Binding-site contacts:
Ligand atom NAQ contacts residue LEU85 of chain 1.A at 3.1 Å (h-bond).
Ligand atom CAH contacts residue ASN144 of chain 1.A at 3.9 Å.
Ligand atom CAA contacts residue ILE141 of chain 1.A at 4.0 Å (hydrophobic).
Ligand atom CAP contacts residue ALA92 of chain 1.A at 3.5 Å (hydrophobic).
Ligand atom CAO contacts residue LEU88 of chain 1.A at 3.9 Å (hydrophobic).
Ligand atom CAZ contacts residue ASN144 of chain 1.A at 3.8 Å.
Ligand atom CAN contacts residue ALA69 of chain 1.A at 3.9 Å (hydrophobic).
Ligand atom OAC contacts residue LEU85 of chain 1.A at 4.0 Å.
Ligand atom CAV contacts residue ALA92 of chain 1.A at 3.6 Å (hydrophobic).
Ligand atom OAD contacts residue ALA142 of chain 1.A at 3.5 Å (h-bond).
Ligand atom CAZ contacts residue LEU85 of chain 1.A at 3.6 Å (hydrophobic).
Ligand atom CBA contacts residue LEU85 of chain 1.A at 3.8 Å (hydrophobic).
Ligand atom CAV contacts residue ILE141 of chain 1.A at 3.9 Å (hydrophobic).
Ligand atom CAK contacts residue ALA142 of chain 1.A at 3.3 Å (hydrophobic).
Ligand atom CAW contacts residue LEU85 of chain 1.A at 3.9 Å (hydrophobic).
Ligand atom CAI contacts residue LEU85 of chain 1.A at 3.8 Å (hydrophobic).
Ligand atom CAN contacts residue ILE141 of chain 1.A at 3.9 Å (hydrophobic).
Ligand atom CAB contacts residue LEU93 of chain 1.A at 3.6 Å (hydrophobic).
Ligand atom CAH contacts residue LEU85 of chain 1.A at 3.9 Å (hydrophobic).
Ligand atom CAJ contacts residue ILE141 of chain 1.A at 3.7 Å (hydrophobic).
Ligand atom CAW contacts residue PHE89 of chain 1.A at 3.8 Å (hydrophobic).
Ligand atom CBA contacts residue ASN144 of chain 1.A at 3.6 Å.
Ligand atom CAS contacts residue LEU85 of chain 1.A at 3.7 Å (hydrophobic).
Ligand atom CAP contacts residue ILE141 of chain 1.A at 3.7 Å (hydrophobic).
Ligand atom OAE contacts residue LEU85 of chain 1.A at 3.7 Å.
Ligand atom CAU contacts residue ILE141 of chain 1.A at 3.9 Å (hydrophobic).
Ligand atom CAN contacts residue ALA142 of chain 1.A at 3.5 Å (hydrophobic).
Ligand atom CAL contacts residue LEU85 of chain 1.A at 3.7 Å (hydrophobic).
Ligand atom CAB contacts residue ALA92 of chain 1.A at 3.9 Å (hydrophobic).
Ligand atom CAI contacts residue PHE116 of chain 1.A at 3.9 Å (hydrophobic).
Ligand atom CAX contacts residue ALA69 of chain 1.A at 3.8 Å (hydrophobic).
Ligand atom NAQ contacts residue PHE89 of chain 1.A at 3.7 Å.
Ligand atom CAL contacts residue PHE89 of chain 1.A at 3.6 Å (hydrophobic).
Ligand atom CAG contacts residue PHE116 of chain 1.A at 3.7 Å (hydrophobic).
Ligand atom CAK contacts residue PHE89 of chain 1.A at 3.9 Å (hydrophobic).
Ligand atom CAT contacts residue ASN144 of chain 1.A at 3.7 Å.
Ligand atom OAD contacts residue ASN144 of chain 1.A at 3.0 Å (h-bond).
Ligand atom CAG contacts residue MET86 of chain 1.A at 3.9 Å (hydrophobic).
Ligand atom OAD contacts residue ALA143 of chain 1.A at 3.1 Å.
Ligand atom CAJ contacts residue VAL50 of chain 1.A at 3.9 Å (hydrophobic).

Sequence of chain 1.A:
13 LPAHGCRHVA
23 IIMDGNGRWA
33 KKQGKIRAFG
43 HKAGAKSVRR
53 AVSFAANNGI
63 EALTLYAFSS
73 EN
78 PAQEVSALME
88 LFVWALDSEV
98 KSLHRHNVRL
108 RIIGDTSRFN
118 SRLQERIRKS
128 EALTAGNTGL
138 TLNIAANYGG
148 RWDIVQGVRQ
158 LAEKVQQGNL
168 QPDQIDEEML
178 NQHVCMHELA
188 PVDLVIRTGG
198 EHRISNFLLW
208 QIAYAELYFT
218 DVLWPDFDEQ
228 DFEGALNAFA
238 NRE

A protein and the small-molecule ligand that binds it are described below.
Small molecule (SMILES): Cc1ccc(Oc2ccc(NC(=O)c3ccccc3C(=O)O)cc2)cc1C